The protein below binds the small molecule below.
Small molecule (SMILES): Nc1ncnc2c1ncn2[C@@H]1O[C@H](CO[P](=O)(O)O[C@H]2[C@@H](O)[C@H](n3cnc4c(N)ncnc43)O[C@@H]2CO[P](=O)(O)O[C@H]2[C@@H](O)[C@H](n3cnc4c(N)ncnc43)O[C@@H]2COP(=O)(O)O)[C@@H](O)[C@H]1O

Binding-site contacts:
Ligand atom C2 contacts residue U2 of chain 16.C at 3.2 Å.
Ligand atom C6 contacts residue U3 of chain 16.C at 3.3 Å.
Ligand atom C6 contacts residue U1 of chain 16.C at 3.6 Å.
Ligand atom N3 contacts residue U3 of chain 16.C at 4.2 Å.
Ligand atom N6 contacts residue U2 of chain 16.C at 4.2 Å.
Ligand atom C2 contacts residue U3 of chain 16.C at 3.0 Å.
Ligand atom C2 contacts residue U1 of chain 16.C at 3.5 Å.
Ligand atom N6 contacts residue U1 of chain 16.C at 2.8 Å (h-bond).
Ligand atom N1 contacts residue U1 of chain 16.C at 2.8 Å (h-bond).
Ligand atom N1 contacts residue U3 of chain 16.C at 2.7 Å (h-bond).
Ligand atom N6 contacts residue U3 of chain 16.C at 3.0 Å (h-bond).
Ligand atom N3 contacts residue U2 of chain 16.C at 3.7 Å.
Ligand atom C4 contacts residue U2 of chain 16.C at 4.3 Å.
Ligand atom C6 contacts residue U2 of chain 16.C at 4.1 Å.
Ligand atom N1 contacts residue U2 of chain 16.C at 3.5 Å (h-bond).